Sequence of chain 2.A:
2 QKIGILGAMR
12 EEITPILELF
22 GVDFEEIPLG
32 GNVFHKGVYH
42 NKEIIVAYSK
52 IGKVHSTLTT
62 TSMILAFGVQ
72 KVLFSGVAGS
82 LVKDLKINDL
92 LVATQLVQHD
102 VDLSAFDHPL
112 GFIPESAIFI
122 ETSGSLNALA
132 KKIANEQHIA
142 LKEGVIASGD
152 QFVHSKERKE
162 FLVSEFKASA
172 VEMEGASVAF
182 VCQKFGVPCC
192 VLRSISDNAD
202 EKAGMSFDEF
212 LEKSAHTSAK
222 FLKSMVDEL

Binding-site contacts:
Ligand atom N6 contacts residue VAL154 of chain 2.A at 2.9 Å (h-bond).
Ligand atom N7 contacts residue ALA79 of chain 2.A at 3.5 Å.
Ligand atom C4 contacts residue PHE153 of chain 2.A at 3.4 Å (hydrophobic).
Ligand atom C2 contacts residue GLU173 of chain 2.A at 3.8 Å.
Ligand atom C5 contacts residue PHE153 of chain 2.A at 3.2 Å (hydrophobic).
Ligand atom N3 contacts residue GLU173 of chain 2.A at 3.3 Å.
Ligand atom C8 contacts residue PHE153 of chain 2.A at 3.7 Å (hydrophobic).
Ligand atom C2 contacts residue VAL154 of chain 2.A at 3.7 Å (hydrophobic).
Ligand atom N6 contacts residue PHE153 of chain 2.A at 3.5 Å.
Ligand atom N6 contacts residue ALA200 of chain 2.A at 3.5 Å.
Ligand atom C6 contacts residue PHE153 of chain 2.A at 3.6 Å (hydrophobic).
Ligand atom N3 contacts residue TRS1 of chain 2.C at 3.6 Å.
Ligand atom C8 contacts residue GLY80 of chain 2.A at 3.5 Å.
Ligand atom C2 contacts residue GLN152 of chain 2.A at 3.8 Å.
Ligand atom N3 contacts residue PHE153 of chain 2.A at 3.8 Å.
Ligand atom C6 contacts residue VAL154 of chain 2.A at 3.8 Å (hydrophobic).
Ligand atom N9 contacts residue ALA79 of chain 2.A at 3.6 Å.
Ligand atom C5 contacts residue GLY80 of chain 2.A at 3.6 Å.
Ligand atom N7 contacts residue SER197 of chain 2.A at 3.7 Å.
Ligand atom C2 contacts residue PHE153 of chain 2.A at 3.7 Å (hydrophobic).
Ligand atom N1 contacts residue VAL172 of chain 2.A at 3.9 Å.
Ligand atom C6 contacts residue ASP198 of chain 2.A at 3.9 Å.
Ligand atom C5 contacts residue ASP198 of chain 2.A at 3.8 Å.
Ligand atom C8 contacts residue SER197 of chain 2.A at 3.4 Å.
Ligand atom N9 contacts residue PHE153 of chain 2.A at 3.7 Å.
Ligand atom N9 contacts residue TRS1 of chain 2.C at 2.8 Å (h-bond).
Ligand atom C8 contacts residue TRS1 of chain 2.C at 3.6 Å.
Ligand atom N7 contacts residue PHE153 of chain 2.A at 3.3 Å.
Ligand atom N6 contacts residue ASP198 of chain 2.A at 3.0 Å (salt-bridge).
Ligand atom N1 contacts residue VAL154 of chain 2.A at 3.0 Å (h-bond).
Ligand atom N9 contacts residue VAL78 of chain 2.A at 3.7 Å.
Ligand atom N7 contacts residue ASP198 of chain 2.A at 2.6 Å (salt-bridge).
Ligand atom C8 contacts residue ASP198 of chain 2.A at 3.3 Å.
Ligand atom N3 contacts residue VAL172 of chain 2.A at 3.7 Å.
Ligand atom N3 contacts residue MET174 of chain 2.A at 3.6 Å.
Ligand atom C4 contacts residue VAL172 of chain 2.A at 3.6 Å (hydrophobic).
Ligand atom N7 contacts residue GLY80 of chain 2.A at 3.2 Å (h-bond).
Ligand atom N1 contacts residue PHE153 of chain 2.A at 3.7 Å.
Ligand atom C8 contacts residue ALA79 of chain 2.A at 3.3 Å (hydrophobic).
Ligand atom C2 contacts residue MET174 of chain 2.A at 3.8 Å (hydrophobic).

A protein and the small-molecule ligand that binds it are described below.
Small molecule (SMILES): Nc1ncnc2[nH]cnc12